Sequence of chain 2.B:
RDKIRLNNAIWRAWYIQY

Sequence of chain 2.A:
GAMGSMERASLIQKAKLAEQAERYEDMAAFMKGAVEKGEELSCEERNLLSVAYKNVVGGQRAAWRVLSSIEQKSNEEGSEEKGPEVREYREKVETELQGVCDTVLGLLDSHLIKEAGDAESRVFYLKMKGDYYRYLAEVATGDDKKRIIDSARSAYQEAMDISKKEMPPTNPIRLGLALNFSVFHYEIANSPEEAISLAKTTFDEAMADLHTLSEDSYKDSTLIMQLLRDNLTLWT

A small-molecule ligand and the protein it binds are described below.
Small molecule (SMILES): O=C(COc1ccccc1P(=O)(O)O)NCC(F)(F)c1ccccc1

Binding-site contacts:
Ligand atom O2 contacts residue TRP11 of chain 2.B at 3.7 Å.
Ligand atom C5 contacts residue ARG61 of chain 2.A at 4.0 Å.
Ligand atom N1 contacts residue ASN8 of chain 2.B at 3.3 Å (h-bond).
Ligand atom P1 contacts residue ARG134 of chain 2.A at 3.8 Å.
Ligand atom C2 contacts residue ARG12 of chain 2.B at 3.6 Å.
Ligand atom C8 contacts residue ARG61 of chain 2.A at 3.1 Å.
Ligand atom C1 contacts residue ASN8 of chain 2.B at 3.3 Å.
Ligand atom C11 contacts residue LEU227 of chain 2.A at 3.9 Å (hydrophobic).
Ligand atom C13 contacts residue LEU227 of chain 2.A at 3.9 Å (hydrophobic).
Ligand atom C14 contacts residue LEU227 of chain 2.A at 3.7 Å (hydrophobic).
Ligand atom O1 contacts residue ASN7 of chain 2.B at 3.3 Å (h-bond).
Ligand atom P1 contacts residue TYR135 of chain 2.A at 3.9 Å.
Ligand atom C7 contacts residue ARG61 of chain 2.A at 3.0 Å.
Ligand atom C4 contacts residue TRP11 of chain 2.B at 3.6 Å (hydrophobic).
Ligand atom C6 contacts residue ARG61 of chain 2.A at 3.5 Å.
Ligand atom C2 contacts residue ASN8 of chain 2.B at 3.8 Å.
Ligand atom C5 contacts residue LYS54 of chain 2.A at 3.6 Å.
Ligand atom C16 contacts residue ILE4 of chain 2.B at 3.9 Å (hydrophobic).
Ligand atom O1 contacts residue ASN8 of chain 2.B at 3.2 Å.
Ligand atom F2 contacts residue LYS54 of chain 2.A at 3.2 Å.
Ligand atom O5 contacts residue ARG61 of chain 2.A at 3.0 Å (salt-bridge).
Ligand atom C7 contacts residue TYR135 of chain 2.A at 3.5 Å (hydrophobic).
Ligand atom O5 contacts residue ARG134 of chain 2.A at 2.9 Å (salt-bridge).
Ligand atom C16 contacts residue LEU227 of chain 2.A at 3.8 Å (hydrophobic).
Ligand atom C12 contacts residue LEU227 of chain 2.A at 3.9 Å (hydrophobic).
Ligand atom P1 contacts residue ARG12 of chain 2.B at 3.9 Å.
Ligand atom O2 contacts residue ARG12 of chain 2.B at 3.4 Å (salt-bridge).
Ligand atom O4 contacts residue ARG12 of chain 2.B at 3.0 Å (salt-bridge).
Ligand atom C15 contacts residue LEU227 of chain 2.A at 3.7 Å (hydrophobic).
Ligand atom C6 contacts residue LYS54 of chain 2.A at 3.7 Å.
Ligand atom O3 contacts residue ARG134 of chain 2.A at 2.9 Å (salt-bridge).
Ligand atom O3 contacts residue TYR135 of chain 2.A at 2.6 Å (h-bond).
Ligand atom C2 contacts residue TRP11 of chain 2.B at 3.4 Å (hydrophobic).
Ligand atom O5 contacts residue ARG12 of chain 2.B at 2.9 Å (salt-bridge).
Ligand atom C9 contacts residue ASN8 of chain 2.B at 3.6 Å.
Ligand atom C15 contacts residue ILE4 of chain 2.B at 3.9 Å (hydrophobic).
Ligand atom F1 contacts residue LYS54 of chain 2.A at 3.9 Å.
Ligand atom N1 contacts residue ARG12 of chain 2.B at 3.9 Å.
Ligand atom C3 contacts residue ARG61 of chain 2.A at 3.8 Å.
Ligand atom P1 contacts residue ARG61 of chain 2.A at 3.8 Å.